Sequence of chain 3.A:
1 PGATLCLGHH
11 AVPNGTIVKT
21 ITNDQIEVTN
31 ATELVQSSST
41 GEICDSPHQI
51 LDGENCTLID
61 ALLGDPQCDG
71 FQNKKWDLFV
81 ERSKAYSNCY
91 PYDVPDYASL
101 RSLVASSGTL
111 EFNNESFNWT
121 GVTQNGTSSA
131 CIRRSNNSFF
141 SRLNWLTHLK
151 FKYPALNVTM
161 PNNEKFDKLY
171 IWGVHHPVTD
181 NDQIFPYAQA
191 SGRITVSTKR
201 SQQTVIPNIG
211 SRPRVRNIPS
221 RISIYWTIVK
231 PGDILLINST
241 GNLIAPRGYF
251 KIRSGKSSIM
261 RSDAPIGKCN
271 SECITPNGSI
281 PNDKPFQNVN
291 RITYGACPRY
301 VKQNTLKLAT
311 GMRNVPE

The protein below binds the small molecule below.
Small molecule (SMILES): CC(=O)N[C@@H]1[C@@H](O)[C@H](O)[C@@H](CO)O[C@H]1O

Binding-site contacts:
Ligand atom C7 contacts residue ASN30 of chain 3.A at 4.5 Å.
Ligand atom C5 contacts residue ASN14 of chain 3.A at 3.7 Å.
Ligand atom C4 contacts residue ASN14 of chain 3.A at 4.2 Å.
Ligand atom C3 contacts residue ASN14 of chain 3.A at 3.9 Å.
Ligand atom N2 contacts residue ASN14 of chain 3.A at 3.1 Å (h-bond).
Ligand atom O5 contacts residue ASN14 of chain 3.A at 2.4 Å (h-bond).
Ligand atom C8 contacts residue ASN14 of chain 3.A at 3.7 Å.
Ligand atom C7 contacts residue THR16 of chain 3.A at 4.4 Å.
Ligand atom C8 contacts residue THR16 of chain 3.A at 3.4 Å.
Ligand atom C7 contacts residue ASN14 of chain 3.A at 3.4 Å.
Ligand atom C8 contacts residue ASN30 of chain 3.A at 3.4 Å.
Ligand atom O7 contacts residue THR16 of chain 3.A at 4.4 Å.
Ligand atom C1 contacts residue ASN14 of chain 3.A at 1.5 Å.
Ligand atom C8 contacts residue THR29 of chain 3.A at 3.6 Å.
Ligand atom C2 contacts residue ASN14 of chain 3.A at 2.5 Å.
Ligand atom O7 contacts residue ASN14 of chain 3.A at 3.3 Å (h-bond).